Binding-site contacts:
Ligand atom C7 contacts residue SER333 of chain 3.D at 3.2 Å.
Ligand atom O5 contacts residue SER357 of chain 3.D at 4.5 Å.
Ligand atom O5 contacts residue NAG1 of chain 3.U at 3.5 Å (h-bond).
Ligand atom C2 contacts residue SER357 of chain 3.D at 3.9 Å.
Ligand atom C2 contacts residue ASN332 of chain 3.D at 2.4 Å.
Ligand atom O3 contacts residue NAG1 of chain 3.U at 4.3 Å.
Ligand atom O6 contacts residue NAG2 of chain 3.U at 3.7 Å.
Ligand atom N2 contacts residue ASN332 of chain 3.D at 2.9 Å (h-bond).
Ligand atom C1 contacts residue ASN332 of chain 3.D at 1.4 Å.
Ligand atom C5 contacts residue NAG2 of chain 3.U at 4.2 Å.
Ligand atom C1 contacts residue NAG1 of chain 3.U at 4.2 Å.
Ligand atom C5 contacts residue NAG1 of chain 3.U at 3.2 Å.
Ligand atom C8 contacts residue GLY335 of chain 3.D at 4.2 Å.
Ligand atom C6 contacts residue NAG2 of chain 3.U at 3.7 Å.
Ligand atom O6 contacts residue NAG1 of chain 3.U at 2.3 Å (h-bond).
Ligand atom O7 contacts residue NAG2 of chain 3.U at 3.2 Å (h-bond).
Ligand atom O2 contacts residue NAG2 of chain 3.U at 4.3 Å.
Ligand atom O4 contacts residue BMA3 of chain 3.U at 4.5 Å.
Ligand atom O7 contacts residue SER333 of chain 3.D at 2.9 Å (h-bond).
Ligand atom C1 contacts residue SER357 of chain 3.D at 3.9 Å.
Ligand atom C6 contacts residue NAG1 of chain 3.U at 3.2 Å.
Ligand atom C4 contacts residue ASN332 of chain 3.D at 4.2 Å.
Ligand atom N2 contacts residue SER357 of chain 3.D at 4.0 Å.
Ligand atom C7 contacts residue ASN332 of chain 3.D at 3.5 Å.
Ligand atom C7 contacts residue NAG2 of chain 3.U at 4.2 Å.
Ligand atom O7 contacts residue ASN332 of chain 3.D at 3.6 Å.
Ligand atom O4 contacts residue NAG2 of chain 3.U at 3.8 Å.
Ligand atom O5 contacts residue ASN332 of chain 3.D at 2.4 Å (h-bond).
Ligand atom O7 contacts residue SER334 of chain 3.D at 3.6 Å.
Ligand atom O2 contacts residue BMA3 of chain 3.U at 4.3 Å.
Ligand atom C3 contacts residue ASN332 of chain 3.D at 3.8 Å.
Ligand atom C7 contacts residue SER334 of chain 3.D at 4.1 Å.
Ligand atom C5 contacts residue ASN332 of chain 3.D at 3.7 Å.
Ligand atom C8 contacts residue SER333 of chain 3.D at 3.4 Å.
Ligand atom C8 contacts residue SER334 of chain 3.D at 3.6 Å.
Ligand atom N2 contacts residue SER333 of chain 3.D at 4.2 Å.
Ligand atom C4 contacts residue NAG1 of chain 3.U at 4.4 Å.

A small-molecule ligand and the protein it binds are described below.
Small molecule (SMILES): CC(=O)N[C@H]1[C@H](O[C@H]2[C@H](O)[C@@H](NC(C)=O)CO[C@@H]2CO)O[C@H](CO)[C@@H](O[C@@H]2O[C@H](CO)[C@@H](O)[C@H](O[C@H]3O[C@H](CO)[C@@H](O)[C@H](O)[C@@H]3O)[C@@H]2O)[C@@H]1O

Sequence of chain 3.D:
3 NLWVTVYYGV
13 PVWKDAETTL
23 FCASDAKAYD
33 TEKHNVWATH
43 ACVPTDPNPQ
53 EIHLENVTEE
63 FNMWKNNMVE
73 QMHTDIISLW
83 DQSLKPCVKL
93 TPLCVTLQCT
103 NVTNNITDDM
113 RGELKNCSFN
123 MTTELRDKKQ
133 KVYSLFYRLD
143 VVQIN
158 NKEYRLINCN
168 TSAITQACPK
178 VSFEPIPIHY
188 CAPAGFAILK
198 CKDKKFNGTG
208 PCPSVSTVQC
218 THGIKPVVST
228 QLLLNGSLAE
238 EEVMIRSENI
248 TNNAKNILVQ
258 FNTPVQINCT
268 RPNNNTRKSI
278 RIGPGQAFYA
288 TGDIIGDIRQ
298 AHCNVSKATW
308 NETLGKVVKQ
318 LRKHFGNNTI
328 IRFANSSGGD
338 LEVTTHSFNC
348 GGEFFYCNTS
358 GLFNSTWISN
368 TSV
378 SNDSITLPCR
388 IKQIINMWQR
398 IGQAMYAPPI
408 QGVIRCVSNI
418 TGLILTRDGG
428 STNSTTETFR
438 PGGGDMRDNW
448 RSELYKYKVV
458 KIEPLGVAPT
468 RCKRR